Binding-site contacts:
Ligand atom C2 contacts residue GLY424 of chain 1.I at 4.1 Å.
Ligand atom O4' contacts residue DC1 of chain 1.YB at 4.2 Å.
Ligand atom N7 contacts residue HIS415 of chain 1.I at 3.0 Å (h-bond).
Ligand atom N1 contacts residue PRO416 of chain 1.I at 3.4 Å (h-bond).
Ligand atom O5' contacts residue DC1 of chain 1.YB at 2.5 Å (h-bond).
Ligand atom N3 contacts residue PRO205 of chain 1.I at 4.4 Å.
Ligand atom C2 contacts residue PRO416 of chain 1.I at 4.2 Å (hydrophobic).
Ligand atom N9 contacts residue PRO416 of chain 1.I at 4.3 Å.
Ligand atom N6 contacts residue PRO205 of chain 1.I at 4.2 Å.
Ligand atom C2 contacts residue PRO205 of chain 1.I at 4.0 Å (hydrophobic).
Ligand atom N6 contacts residue PRO416 of chain 1.I at 2.8 Å (h-bond).
Ligand atom C8 contacts residue PRO416 of chain 1.I at 4.5 Å (hydrophobic).
Ligand atom C5 contacts residue HIS415 of chain 1.I at 4.3 Å.
Ligand atom C4 contacts residue PRO416 of chain 1.I at 4.0 Å (hydrophobic).
Ligand atom C6 contacts residue PRO205 of chain 1.I at 3.9 Å (hydrophobic).
Ligand atom N3 contacts residue PRO416 of chain 1.I at 4.1 Å.
Ligand atom N6 contacts residue ASN394 of chain 1.I at 4.3 Å.
Ligand atom C6 contacts residue PRO416 of chain 1.I at 2.9 Å (hydrophobic).
Ligand atom OP2 contacts residue ASP411 of chain 1.A at 4.2 Å.
Ligand atom N1 contacts residue GLY424 of chain 1.I at 3.9 Å.
Ligand atom C2' contacts residue PRO416 of chain 1.I at 4.5 Å (hydrophobic).
Ligand atom OP2 contacts residue DC1 of chain 1.YB at 2.5 Å (h-bond).
Ligand atom P contacts residue DC1 of chain 1.YB at 1.6 Å.
Ligand atom N1 contacts residue PRO205 of chain 1.I at 4.0 Å.
Ligand atom N6 contacts residue SER417 of chain 1.I at 3.5 Å.
Ligand atom C5 contacts residue PRO205 of chain 1.I at 4.2 Å (hydrophobic).
Ligand atom OP1 contacts residue DC1 of chain 1.YB at 2.5 Å (h-bond).
Ligand atom C8 contacts residue HIS415 of chain 1.I at 3.3 Å.
Ligand atom N7 contacts residue PRO416 of chain 1.I at 3.7 Å.
Ligand atom C5 contacts residue PRO416 of chain 1.I at 3.2 Å (hydrophobic).
Ligand atom C5' contacts residue DC1 of chain 1.YB at 3.8 Å.

A protein and the small-molecule ligand that binds it are described below.
Small molecule (SMILES): Nc1ncnc2c1ncn2[C@H]1C[C@H](O)[C@@H](COP(=O)(O)O)O1

Sequence of chain 1.I:
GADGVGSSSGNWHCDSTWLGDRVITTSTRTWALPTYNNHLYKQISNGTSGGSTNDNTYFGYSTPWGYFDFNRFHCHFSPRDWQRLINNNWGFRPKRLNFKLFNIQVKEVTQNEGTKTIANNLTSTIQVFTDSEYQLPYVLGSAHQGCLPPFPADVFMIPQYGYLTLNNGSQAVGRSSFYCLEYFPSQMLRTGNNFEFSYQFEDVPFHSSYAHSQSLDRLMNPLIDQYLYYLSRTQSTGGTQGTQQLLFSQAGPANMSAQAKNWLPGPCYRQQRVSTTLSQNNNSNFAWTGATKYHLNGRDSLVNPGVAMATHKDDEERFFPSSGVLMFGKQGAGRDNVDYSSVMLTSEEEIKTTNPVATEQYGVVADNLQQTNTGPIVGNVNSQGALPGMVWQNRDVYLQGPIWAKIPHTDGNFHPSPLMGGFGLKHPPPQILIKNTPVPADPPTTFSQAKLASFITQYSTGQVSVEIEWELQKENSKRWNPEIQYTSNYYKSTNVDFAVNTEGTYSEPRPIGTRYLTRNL

Sequence of chain 1.A:
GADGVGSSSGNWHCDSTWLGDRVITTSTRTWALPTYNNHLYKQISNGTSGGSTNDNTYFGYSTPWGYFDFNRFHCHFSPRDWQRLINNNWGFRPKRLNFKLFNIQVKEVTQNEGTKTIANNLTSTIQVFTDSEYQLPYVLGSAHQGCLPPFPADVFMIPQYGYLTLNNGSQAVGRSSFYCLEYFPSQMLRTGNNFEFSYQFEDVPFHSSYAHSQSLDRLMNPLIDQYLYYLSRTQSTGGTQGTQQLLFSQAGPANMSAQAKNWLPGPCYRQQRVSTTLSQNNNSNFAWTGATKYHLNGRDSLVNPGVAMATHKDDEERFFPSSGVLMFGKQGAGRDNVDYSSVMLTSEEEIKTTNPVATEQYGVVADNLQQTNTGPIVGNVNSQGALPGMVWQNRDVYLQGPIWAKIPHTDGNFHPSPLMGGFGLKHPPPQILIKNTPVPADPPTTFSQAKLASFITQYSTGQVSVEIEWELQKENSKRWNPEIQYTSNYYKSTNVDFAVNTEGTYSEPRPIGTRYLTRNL